The protein below binds the small molecule below.
Small molecule (SMILES): [H]/N=C1/N[C@](C)(C(C)C)CC(=O)N1Cc1cccc(C(=O)NCc2ccccc2)c1

Sequence of chain 1.B:
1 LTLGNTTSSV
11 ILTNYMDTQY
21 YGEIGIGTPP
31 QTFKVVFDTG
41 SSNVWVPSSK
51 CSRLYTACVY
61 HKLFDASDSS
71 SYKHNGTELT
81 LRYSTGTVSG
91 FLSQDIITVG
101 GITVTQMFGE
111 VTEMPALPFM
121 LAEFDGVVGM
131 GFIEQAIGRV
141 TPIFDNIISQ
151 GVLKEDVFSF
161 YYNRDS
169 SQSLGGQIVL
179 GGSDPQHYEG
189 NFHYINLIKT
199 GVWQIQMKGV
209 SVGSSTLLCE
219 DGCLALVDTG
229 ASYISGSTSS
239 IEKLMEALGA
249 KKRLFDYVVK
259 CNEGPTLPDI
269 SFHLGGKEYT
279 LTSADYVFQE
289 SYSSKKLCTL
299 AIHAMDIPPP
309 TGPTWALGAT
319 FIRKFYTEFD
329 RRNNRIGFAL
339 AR

Binding-site contacts:
Ligand atom C23 contacts residue SER230 of chain 1.B at 3.4 Å.
Ligand atom C25 contacts residue GLY228 of chain 1.B at 3.1 Å.
Ligand atom C27 contacts residue THR227 of chain 1.B at 3.4 Å.
Ligand atom N7 contacts residue ASP38 of chain 1.B at 2.8 Å (salt-bridge).
Ligand atom C6 contacts residue ASP38 of chain 1.B at 3.5 Å.
Ligand atom C9 contacts residue ASP226 of chain 1.B at 3.4 Å.
Ligand atom C17 contacts residue THR85 of chain 1.B at 3.5 Å.
Ligand atom C26 contacts residue THR18 of chain 1.B at 3.7 Å.
Ligand atom C23 contacts residue THR18 of chain 1.B at 3.6 Å.
Ligand atom C25 contacts residue ALA229 of chain 1.B at 3.5 Å (hydrophobic).
Ligand atom C26 contacts residue GLY228 of chain 1.B at 3.6 Å.
Ligand atom C4 contacts residue THR85 of chain 1.B at 3.7 Å.
Ligand atom C28 contacts residue GLN19 of chain 1.B at 3.6 Å.
Ligand atom C28 contacts residue VAL36 of chain 1.B at 3.5 Å (hydrophobic).
Ligand atom C16 contacts residue GLY228 of chain 1.B at 3.7 Å.
Ligand atom C11 contacts residue TYR83 of chain 1.B at 3.6 Å (hydrophobic).
Ligand atom C11 contacts residue ASP38 of chain 1.B at 3.4 Å.
Ligand atom O8 contacts residue THR85 of chain 1.B at 3.0 Å (h-bond).
Ligand atom C26 contacts residue THR227 of chain 1.B at 3.3 Å.
Ligand atom C24 contacts residue THR18 of chain 1.B at 3.2 Å.
Ligand atom C3 contacts residue THR85 of chain 1.B at 3.7 Å.
Ligand atom C3 contacts residue TYR83 of chain 1.B at 3.4 Å (hydrophobic).
Ligand atom C16 contacts residue THR85 of chain 1.B at 3.6 Å.
Ligand atom C2 contacts residue ASP38 of chain 1.B at 3.7 Å.
Ligand atom C25 contacts residue SER230 of chain 1.B at 3.4 Å.
Ligand atom C15 contacts residue GLY228 of chain 1.B at 3.1 Å.
Ligand atom C23 contacts residue GLY228 of chain 1.B at 3.6 Å.
Ligand atom O8 contacts residue SER84 of chain 1.B at 3.5 Å (h-bond).
Ligand atom N7 contacts residue GLY228 of chain 1.B at 3.6 Å.
Ligand atom N22 contacts residue GLY228 of chain 1.B at 2.8 Å (h-bond).
Ligand atom C25 contacts residue THR18 of chain 1.B at 3.1 Å.
Ligand atom C29 contacts residue GLN19 of chain 1.B at 3.7 Å.
Ligand atom C27 contacts residue TYR20 of chain 1.B at 3.3 Å (hydrophobic).
Ligand atom C26 contacts residue ALA229 of chain 1.B at 3.7 Å (hydrophobic).
Ligand atom N7 contacts residue ASP226 of chain 1.B at 2.8 Å (salt-bridge).
Ligand atom C28 contacts residue TYR20 of chain 1.B at 3.3 Å (hydrophobic).
Ligand atom N1 contacts residue ASP38 of chain 1.B at 2.7 Å (salt-bridge).
Ligand atom C12 contacts residue GLY228 of chain 1.B at 3.5 Å.
Ligand atom C18 contacts residue THR85 of chain 1.B at 3.6 Å.
Ligand atom C24 contacts residue GLY228 of chain 1.B at 3.2 Å.